Sequence of chain 1.A:
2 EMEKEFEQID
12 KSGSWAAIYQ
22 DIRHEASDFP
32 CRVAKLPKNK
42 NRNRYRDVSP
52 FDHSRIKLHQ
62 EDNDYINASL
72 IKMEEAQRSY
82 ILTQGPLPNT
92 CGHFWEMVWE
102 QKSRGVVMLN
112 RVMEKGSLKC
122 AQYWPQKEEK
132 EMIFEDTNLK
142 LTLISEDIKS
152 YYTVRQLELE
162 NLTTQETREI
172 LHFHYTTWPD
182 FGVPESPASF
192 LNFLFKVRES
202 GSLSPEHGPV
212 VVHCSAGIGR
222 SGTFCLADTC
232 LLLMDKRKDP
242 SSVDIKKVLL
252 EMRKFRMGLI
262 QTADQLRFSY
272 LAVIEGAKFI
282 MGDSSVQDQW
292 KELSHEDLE

Binding-site contacts:
Ligand atom O2 contacts residue ARG221 of chain 1.A at 2.9 Å (salt-bridge).
Ligand atom C9 contacts residue ASP181 of chain 1.A at 3.6 Å.
Ligand atom C6 contacts residue TYR46 of chain 1.A at 3.6 Å (hydrophobic).
Ligand atom C7 contacts residue ALA217 of chain 1.A at 3.4 Å (hydrophobic).
Ligand atom C36 contacts residue ARG254 of chain 1.A at 3.6 Å.
Ligand atom C9 contacts residue TYR46 of chain 1.A at 3.6 Å (hydrophobic).
Ligand atom C38 contacts residue GLN262 of chain 1.A at 3.3 Å.
Ligand atom O13 contacts residue ARG24 of chain 1.A at 3.5 Å (salt-bridge).
Ligand atom C8 contacts residue GLN262 of chain 1.A at 3.6 Å.
Ligand atom O12 contacts residue ILE219 of chain 1.A at 3.2 Å.
Ligand atom C9 contacts residue SER216 of chain 1.A at 3.6 Å.
Ligand atom O12 contacts residue GLN262 of chain 1.A at 3.4 Å.
Ligand atom O1 contacts residue SER216 of chain 1.A at 2.7 Å (h-bond).
Ligand atom O2 contacts residue ASP181 of chain 1.A at 3.6 Å.
Ligand atom O4 contacts residue ASP181 of chain 1.A at 3.3 Å (salt-bridge).
Ligand atom C39 contacts residue TYR20 of chain 1.A at 3.5 Å (hydrophobic).
Ligand atom C15 contacts residue ALA217 of chain 1.A at 3.5 Å (hydrophobic).
Ligand atom O3 contacts residue GLN262 of chain 1.A at 3.5 Å (h-bond).
Ligand atom O14 contacts residue ARG24 of chain 1.A at 3.3 Å (salt-bridge).
Ligand atom C16 contacts residue ASP181 of chain 1.A at 3.5 Å.
Ligand atom O14 contacts residue ARG254 of chain 1.A at 2.9 Å (salt-bridge).
Ligand atom C39 contacts residue ARG24 of chain 1.A at 3.6 Å.
Ligand atom C41 contacts residue VAL49 of chain 1.A at 3.4 Å (hydrophobic).
Ligand atom N13 contacts residue ILE219 of chain 1.A at 3.5 Å.
Ligand atom N13 contacts residue GLY220 of chain 1.A at 3.1 Å (h-bond).
Ligand atom O11 contacts residue GLY259 of chain 1.A at 3.5 Å.
Ligand atom O11 contacts residue ARG24 of chain 1.A at 3.6 Å (salt-bridge).
Ligand atom O11 contacts residue GLN262 of chain 1.A at 3.4 Å (h-bond).
Ligand atom C16 contacts residue ARG221 of chain 1.A at 3.4 Å.
Ligand atom C3 contacts residue GLN262 of chain 1.A at 3.5 Å.
Ligand atom O13 contacts residue GLN262 of chain 1.A at 3.2 Å (h-bond).
Ligand atom C41 contacts residue ASP48 of chain 1.A at 3.6 Å.
Ligand atom O11 contacts residue TYR20 of chain 1.A at 3.5 Å (h-bond).
Ligand atom C40 contacts residue ASP48 of chain 1.A at 3.3 Å.
Ligand atom O1 contacts residue ARG221 of chain 1.A at 2.9 Å (salt-bridge).
Ligand atom O11 contacts residue ARG254 of chain 1.A at 3.1 Å (salt-bridge).
Ligand atom O1 contacts residue CYS215 of chain 1.A at 3.4 Å.
Ligand atom C39 contacts residue GLN262 of chain 1.A at 3.2 Å.
Ligand atom C38 contacts residue ARG24 of chain 1.A at 3.5 Å.
Ligand atom O1 contacts residue ALA217 of chain 1.A at 3.3 Å (h-bond).

This protein binds this small molecule.
Small molecule (SMILES): COC(=O)c1c(O)cccc1OC/C=C/c1cccc(-c2onc(C(=O)O)c2CO)c1